Sequence of chain 1.B:
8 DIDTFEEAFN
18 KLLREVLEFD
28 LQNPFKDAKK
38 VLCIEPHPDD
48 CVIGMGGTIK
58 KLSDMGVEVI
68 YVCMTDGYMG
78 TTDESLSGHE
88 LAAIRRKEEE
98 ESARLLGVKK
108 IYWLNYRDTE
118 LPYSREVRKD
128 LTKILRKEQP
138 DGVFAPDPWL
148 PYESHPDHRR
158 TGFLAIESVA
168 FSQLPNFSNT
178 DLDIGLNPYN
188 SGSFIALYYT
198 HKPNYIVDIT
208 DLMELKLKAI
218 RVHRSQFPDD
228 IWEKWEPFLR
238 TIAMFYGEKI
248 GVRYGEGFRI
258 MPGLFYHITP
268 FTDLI

Binding-site contacts:
Ligand atom C8 contacts residue ILE50 of chain 1.B at 3.6 Å (hydrophobic).
Ligand atom P7 contacts residue HIS44 of chain 1.B at 4.1 Å.
Ligand atom C6 contacts residue LEU171 of chain 1.A at 3.9 Å (hydrophobic).
Ligand atom O71 contacts residue ASP46 of chain 1.B at 2.6 Å (salt-bridge).
Ligand atom O5 contacts residue HIS152 of chain 1.B at 3.4 Å (h-bond).
Ligand atom O3 contacts residue HIS44 of chain 1.B at 3.2 Å.
Ligand atom O72 contacts residue ASP47 of chain 1.B at 3.2 Å (salt-bridge).
Ligand atom O72 contacts residue HIS264 of chain 1.A at 2.7 Å (h-bond).
Ligand atom C5 contacts residue ASP115 of chain 1.B at 4.0 Å.
Ligand atom C8 contacts residue ASP46 of chain 1.B at 3.8 Å.
Ligand atom C4 contacts residue ASP115 of chain 1.B at 3.5 Å.
Ligand atom N2 contacts residue HIS264 of chain 1.A at 4.0 Å.
Ligand atom O71 contacts residue ZN1 of chain 1.F at 2.8 Å.
Ligand atom C6 contacts residue HIS152 of chain 1.B at 4.0 Å.
Ligand atom O6 contacts residue THR116 of chain 1.B at 3.2 Å.
Ligand atom P7 contacts residue ASP47 of chain 1.B at 3.4 Å.
Ligand atom O4 contacts residue GLY74 of chain 1.B at 3.8 Å.
Ligand atom C4 contacts residue HIS44 of chain 1.B at 4.0 Å.
Ligand atom C3 contacts residue ARG92 of chain 1.B at 3.9 Å.
Ligand atom O4 contacts residue GLY77 of chain 1.B at 3.4 Å.
Ligand atom P7 contacts residue HIS264 of chain 1.A at 3.7 Å.
Ligand atom O4 contacts residue ARG92 of chain 1.B at 3.0 Å (salt-bridge).
Ligand atom O4 contacts residue ASP115 of chain 1.B at 2.6 Å (salt-bridge).
Ligand atom C5 contacts residue HIS152 of chain 1.B at 4.0 Å.
Ligand atom C4 contacts residue ARG92 of chain 1.B at 4.0 Å.
Ligand atom O6 contacts residue PHE168 of chain 1.A at 3.9 Å.
Ligand atom C6 contacts residue ASP115 of chain 1.B at 3.5 Å.
Ligand atom P7 contacts residue ASP46 of chain 1.B at 3.7 Å.
Ligand atom O71 contacts residue HIS44 of chain 1.B at 3.5 Å.
Ligand atom O6 contacts residue ASP115 of chain 1.B at 2.8 Å (salt-bridge).
Ligand atom O1 contacts residue HIS264 of chain 1.A at 3.7 Å.
Ligand atom C8 contacts residue ASP47 of chain 1.B at 3.5 Å.
Ligand atom C6 contacts residue MET76 of chain 1.B at 3.9 Å (hydrophobic).
Ligand atom O72 contacts residue HIS44 of chain 1.B at 3.3 Å (h-bond).
Ligand atom O71 contacts residue ASP47 of chain 1.B at 3.4 Å (salt-bridge).
Ligand atom O6 contacts residue HIS152 of chain 1.B at 2.8 Å (h-bond).
Ligand atom O3 contacts residue ARG92 of chain 1.B at 3.0 Å (salt-bridge).
Ligand atom O72 contacts residue HIS155 of chain 1.B at 3.1 Å (h-bond).
Ligand atom P7 contacts residue ZN1 of chain 1.F at 2.8 Å.
Ligand atom O72 contacts residue ZN1 of chain 1.F at 1.8 Å.

This small molecule binds to this protein.
Small molecule (SMILES): CP(=O)(O)N[C@@H]1[C@@H](O)[C@H](O)[C@@H](CO)O[C@H]1O

Sequence of chain 1.A:
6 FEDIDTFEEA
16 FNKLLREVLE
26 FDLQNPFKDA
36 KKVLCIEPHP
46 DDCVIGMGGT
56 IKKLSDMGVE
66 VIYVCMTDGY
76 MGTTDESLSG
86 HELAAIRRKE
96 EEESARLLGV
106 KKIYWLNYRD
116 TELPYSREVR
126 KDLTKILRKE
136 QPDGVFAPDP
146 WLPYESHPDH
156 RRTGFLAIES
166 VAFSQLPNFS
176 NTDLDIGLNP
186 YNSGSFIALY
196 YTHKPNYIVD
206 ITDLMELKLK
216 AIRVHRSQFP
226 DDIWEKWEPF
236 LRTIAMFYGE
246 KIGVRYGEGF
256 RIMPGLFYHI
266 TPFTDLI